The protein below binds the small molecule below.
Small molecule (SMILES): CC(=O)N[C@@H]1[C@@H](O)[C@H](O)[C@@H](CO)O[C@H]1O

Sequence of chain 1.L:
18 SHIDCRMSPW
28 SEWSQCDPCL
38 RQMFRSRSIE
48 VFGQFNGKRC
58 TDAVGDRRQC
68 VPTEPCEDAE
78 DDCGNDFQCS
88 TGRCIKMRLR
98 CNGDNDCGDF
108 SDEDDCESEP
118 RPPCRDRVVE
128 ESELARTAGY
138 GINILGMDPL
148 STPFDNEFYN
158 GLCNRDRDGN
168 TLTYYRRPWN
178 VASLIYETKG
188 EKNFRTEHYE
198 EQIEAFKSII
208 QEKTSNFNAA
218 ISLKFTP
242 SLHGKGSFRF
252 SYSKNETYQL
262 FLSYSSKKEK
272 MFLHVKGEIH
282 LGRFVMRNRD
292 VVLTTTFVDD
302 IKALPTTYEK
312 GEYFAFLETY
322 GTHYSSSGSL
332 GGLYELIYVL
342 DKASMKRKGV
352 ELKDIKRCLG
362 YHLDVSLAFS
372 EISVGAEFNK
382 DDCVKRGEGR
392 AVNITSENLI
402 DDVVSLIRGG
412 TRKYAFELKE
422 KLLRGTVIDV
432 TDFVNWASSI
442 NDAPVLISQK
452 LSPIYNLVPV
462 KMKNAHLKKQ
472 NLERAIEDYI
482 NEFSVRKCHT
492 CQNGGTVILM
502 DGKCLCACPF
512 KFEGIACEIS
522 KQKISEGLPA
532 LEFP

Binding-site contacts:
Ligand atom C1 contacts residue THR258 of chain 1.L at 3.8 Å.
Ligand atom C4 contacts residue ASN256 of chain 1.L at 4.3 Å.
Ligand atom O6 contacts residue ASP355 of chain 1.L at 4.3 Å.
Ligand atom O7 contacts residue THR211 of chain 1.L at 4.3 Å.
Ligand atom C6 contacts residue ASP355 of chain 1.L at 3.2 Å.
Ligand atom C5 contacts residue ASN256 of chain 1.L at 3.7 Å.
Ligand atom C6 contacts residue LYS357 of chain 1.L at 3.5 Å.
Ligand atom C8 contacts residue ASN256 of chain 1.L at 4.4 Å.
Ligand atom N2 contacts residue THR258 of chain 1.L at 4.0 Å.
Ligand atom C1 contacts residue ASN256 of chain 1.L at 1.4 Å.
Ligand atom O7 contacts residue ASN256 of chain 1.L at 3.4 Å (h-bond).
Ligand atom C2 contacts residue ASN256 of chain 1.L at 2.4 Å.
Ligand atom C8 contacts residue THR211 of chain 1.L at 4.2 Å.
Ligand atom C7 contacts residue ASN256 of chain 1.L at 3.3 Å.
Ligand atom N2 contacts residue ASN256 of chain 1.L at 2.8 Å (h-bond).
Ligand atom C8 contacts residue GLU209 of chain 1.L at 3.2 Å.
Ligand atom C5 contacts residue ASP355 of chain 1.L at 3.5 Å.
Ligand atom C3 contacts residue ASN256 of chain 1.L at 3.8 Å.
Ligand atom C6 contacts residue ASN256 of chain 1.L at 4.5 Å.
Ligand atom O6 contacts residue LYS357 of chain 1.L at 3.4 Å (salt-bridge).
Ligand atom O5 contacts residue ASN256 of chain 1.L at 2.4 Å (h-bond).
Ligand atom C7 contacts residue THR211 of chain 1.L at 4.4 Å.
Ligand atom C2 contacts residue THR258 of chain 1.L at 4.4 Å.
Ligand atom O5 contacts residue ASP355 of chain 1.L at 4.1 Å.